Binding-site contacts:
Ligand atom N contacts residue HIS231 of chain 1.A at 3.7 Å.
Ligand atom CD1 contacts residue BR31 of chain 1.G at 4.3 Å.
Ligand atom N contacts residue ASN112 of chain 1.A at 3.2 Å (h-bond).
Ligand atom CD2 contacts residue PHE130 of chain 1.A at 3.7 Å (hydrophobic).
Ligand atom CG contacts residue ASN112 of chain 1.A at 3.8 Å.
Ligand atom CA contacts residue BR31 of chain 1.G at 1.5 Å.
Ligand atom CG contacts residue BR31 of chain 1.G at 3.8 Å.
Ligand atom CB contacts residue BR31 of chain 1.G at 2.4 Å.
Ligand atom CD2 contacts residue LEU202 of chain 1.A at 4.3 Å (hydrophobic).
Ligand atom CA contacts residue ASN112 of chain 1.A at 4.0 Å.
Ligand atom CB contacts residue ASN112 of chain 1.A at 3.7 Å.
Ligand atom CD2 contacts residue ASN111 of chain 1.A at 3.7 Å.
Ligand atom CG contacts residue LEU202 of chain 1.A at 4.1 Å (hydrophobic).
Ligand atom CG contacts residue LEU1 of chain 1.H at 3.6 Å (hydrophobic).
Ligand atom CD1 contacts residue ARG203 of chain 1.A at 4.0 Å.
Ligand atom CA contacts residue HIS231 of chain 1.A at 3.8 Å.
Ligand atom CD1 contacts residue LEU1 of chain 1.H at 3.6 Å (hydrophobic).
Ligand atom CD2 contacts residue ASN112 of chain 1.A at 4.3 Å.
Ligand atom N contacts residue LEU1 of chain 1.H at 1.3 Å.
Ligand atom CD1 contacts residue LEU202 of chain 1.A at 3.4 Å (hydrophobic).
Ligand atom CA contacts residue LEU1 of chain 1.H at 2.5 Å (hydrophobic).
Ligand atom N contacts residue BR31 of chain 1.G at 2.5 Å.
Ligand atom CB contacts residue LEU1 of chain 1.H at 3.5 Å (hydrophobic).

Sequence of chain 1.A:
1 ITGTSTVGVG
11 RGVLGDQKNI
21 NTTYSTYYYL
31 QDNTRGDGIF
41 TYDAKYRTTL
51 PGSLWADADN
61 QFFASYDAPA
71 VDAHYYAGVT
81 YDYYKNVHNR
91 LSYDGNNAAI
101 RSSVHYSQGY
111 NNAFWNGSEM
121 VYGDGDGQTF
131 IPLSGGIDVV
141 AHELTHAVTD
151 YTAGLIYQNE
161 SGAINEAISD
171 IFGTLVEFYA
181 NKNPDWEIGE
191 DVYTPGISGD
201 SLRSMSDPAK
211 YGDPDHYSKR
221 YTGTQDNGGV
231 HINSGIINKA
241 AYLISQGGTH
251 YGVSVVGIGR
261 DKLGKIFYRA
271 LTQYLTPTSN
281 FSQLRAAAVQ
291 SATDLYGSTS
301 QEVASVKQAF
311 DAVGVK

A protein and the small-molecule ligand that binds it are described below.
Small molecule (SMILES): CC(C)CCN